Binding-site contacts:
Ligand atom C02 contacts residue GLY287 of chain 2.A at 3.3 Å.
Ligand atom C08 contacts residue GLU283 of chain 2.A at 3.7 Å.
Ligand atom C14 contacts residue TYR255 of chain 2.A at 3.8 Å (hydrophobic).
Ligand atom C13 contacts residue MET275 of chain 2.A at 3.6 Å (hydrophobic).
Ligand atom C09 contacts residue MET275 of chain 2.A at 3.8 Å (hydrophobic).
Ligand atom C09 contacts residue PRO274 of chain 2.A at 3.8 Å (hydrophobic).
Ligand atom C12 contacts residue MET275 of chain 2.A at 3.6 Å (hydrophobic).
Ligand atom C30 contacts residue PHE291 of chain 2.A at 3.4 Å (hydrophobic).
Ligand atom C17 contacts residue ILE254 of chain 2.A at 3.8 Å (hydrophobic).
Ligand atom O16 contacts residue ILE254 of chain 2.A at 3.5 Å.
Ligand atom N21 contacts residue ILE254 of chain 2.A at 3.8 Å.
Ligand atom N18 contacts residue GLN288 of chain 2.A at 3.2 Å (h-bond).
Ligand atom C07 contacts residue LYS280 of chain 2.A at 3.5 Å.
Ligand atom C10 contacts residue GLY287 of chain 2.A at 3.6 Å.
Ligand atom C15 contacts residue PHE258 of chain 2.A at 3.7 Å (hydrophobic).
Ligand atom C05 contacts residue MET275 of chain 2.A at 3.8 Å (hydrophobic).
Ligand atom C07 contacts residue PRO274 of chain 2.A at 3.6 Å (hydrophobic).
Ligand atom C19 contacts residue ILE254 of chain 2.A at 3.8 Å (hydrophobic).
Ligand atom C14 contacts residue PHE258 of chain 2.A at 3.5 Å (hydrophobic).
Ligand atom C25 contacts residue TYR86 of chain 2.A at 3.6 Å (hydrophobic).
Ligand atom C03 contacts residue MET275 of chain 2.A at 3.8 Å (hydrophobic).
Ligand atom C20 contacts residue ILE254 of chain 2.A at 3.7 Å (hydrophobic).
Ligand atom C05 contacts residue GLY287 of chain 2.A at 3.7 Å.
Ligand atom C20 contacts residue VAL240 of chain 2.A at 3.6 Å (hydrophobic).
Ligand atom C14 contacts residue GLN288 of chain 2.A at 3.5 Å.
Ligand atom O16 contacts residue PHE258 of chain 2.A at 3.8 Å.
Ligand atom C10 contacts residue MET275 of chain 2.A at 3.7 Å (hydrophobic).
Ligand atom C08 contacts residue PRO274 of chain 2.A at 3.6 Å (hydrophobic).
Ligand atom N04 contacts residue GLY287 of chain 2.A at 3.6 Å.
Ligand atom C20 contacts residue SER239 of chain 2.A at 3.6 Å.
Ligand atom C13 contacts residue TYR255 of chain 2.A at 3.2 Å (hydrophobic).
Ligand atom C13 contacts residue GLN288 of chain 2.A at 3.6 Å.
Ligand atom C05 contacts residue TYR255 of chain 2.A at 3.7 Å (hydrophobic).
Ligand atom C29 contacts residue PHE291 of chain 2.A at 3.4 Å (hydrophobic).
Ligand atom N04 contacts residue TYR255 of chain 2.A at 2.9 Å (h-bond).
Ligand atom N11 contacts residue GLY287 of chain 2.A at 3.5 Å.
Ligand atom C19 contacts residue GLN288 of chain 2.A at 3.6 Å.
Ligand atom C03 contacts residue GLY287 of chain 2.A at 3.5 Å.
Ligand atom O01 contacts residue GLY287 of chain 2.A at 3.0 Å (h-bond).
Ligand atom C24 contacts residue TYR86 of chain 2.A at 3.8 Å (hydrophobic).

A protein and the small-molecule ligand that binds it are described below.
Small molecule (SMILES): O=C(c1ccc(Oc2nccnc2N2CCOCC2)cc1)c1nc2ccccc2[nH]1

Sequence of chain 2.A:
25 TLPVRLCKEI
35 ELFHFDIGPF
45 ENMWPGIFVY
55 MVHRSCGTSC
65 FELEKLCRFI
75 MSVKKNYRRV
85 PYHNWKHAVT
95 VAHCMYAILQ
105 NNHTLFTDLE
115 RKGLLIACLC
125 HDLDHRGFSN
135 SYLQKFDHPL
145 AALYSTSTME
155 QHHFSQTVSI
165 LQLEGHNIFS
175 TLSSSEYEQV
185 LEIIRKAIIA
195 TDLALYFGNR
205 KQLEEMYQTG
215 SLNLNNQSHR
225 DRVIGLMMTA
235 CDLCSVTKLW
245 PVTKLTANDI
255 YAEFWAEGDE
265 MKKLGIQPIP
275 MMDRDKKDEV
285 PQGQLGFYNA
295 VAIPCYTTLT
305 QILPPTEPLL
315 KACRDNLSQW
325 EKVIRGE